Binding-site contacts:
Ligand atom O7 contacts residue ASN86 of chain 1.D at 2.8 Å (h-bond).
Ligand atom O6 contacts residue ASP20 of chain 1.D at 4.2 Å.
Ligand atom C5 contacts residue ASN86 of chain 1.D at 3.6 Å.
Ligand atom C7 contacts residue ASP20 of chain 1.D at 4.0 Å.
Ligand atom C5 contacts residue GLY63 of chain 1.D at 4.2 Å.
Ligand atom C8 contacts residue ASP20 of chain 1.D at 3.1 Å.
Ligand atom O5 contacts residue GLY63 of chain 1.D at 3.9 Å.
Ligand atom C7 contacts residue ASN86 of chain 1.D at 3.1 Å.
Ligand atom O5 contacts residue ASN86 of chain 1.D at 2.3 Å (h-bond).
Ligand atom C6 contacts residue GLY63 of chain 1.D at 4.4 Å.
Ligand atom C6 contacts residue ALA62 of chain 1.D at 4.1 Å (hydrophobic).
Ligand atom C3 contacts residue ASN86 of chain 1.D at 3.8 Å.
Ligand atom C8 contacts residue SER18 of chain 1.D at 3.8 Å.
Ligand atom O6 contacts residue ALA62 of chain 1.D at 3.9 Å.
Ligand atom N2 contacts residue ASP20 of chain 1.D at 3.4 Å (salt-bridge).
Ligand atom C8 contacts residue ASN86 of chain 1.D at 4.3 Å.
Ligand atom C2 contacts residue ASP20 of chain 1.D at 4.3 Å.
Ligand atom C1 contacts residue GLY63 of chain 1.D at 4.3 Å.
Ligand atom C1 contacts residue ASN86 of chain 1.D at 1.4 Å.
Ligand atom C4 contacts residue ASN86 of chain 1.D at 4.2 Å.
Ligand atom C2 contacts residue ASN86 of chain 1.D at 2.5 Å.
Ligand atom C6 contacts residue ASP20 of chain 1.D at 3.6 Å.
Ligand atom N2 contacts residue ASN86 of chain 1.D at 3.0 Å (h-bond).
Ligand atom C3 contacts residue ASP20 of chain 1.D at 4.4 Å.

The protein below binds the small molecule below.
Small molecule (SMILES): CC(=O)N[C@H]1CO[C@H](CO)[C@@H](OC2O[C@H](CO)[C@@H](O)[C@H](O)[C@H]2NC(C)=O)[C@@H]1O

Sequence of chain 1.D:
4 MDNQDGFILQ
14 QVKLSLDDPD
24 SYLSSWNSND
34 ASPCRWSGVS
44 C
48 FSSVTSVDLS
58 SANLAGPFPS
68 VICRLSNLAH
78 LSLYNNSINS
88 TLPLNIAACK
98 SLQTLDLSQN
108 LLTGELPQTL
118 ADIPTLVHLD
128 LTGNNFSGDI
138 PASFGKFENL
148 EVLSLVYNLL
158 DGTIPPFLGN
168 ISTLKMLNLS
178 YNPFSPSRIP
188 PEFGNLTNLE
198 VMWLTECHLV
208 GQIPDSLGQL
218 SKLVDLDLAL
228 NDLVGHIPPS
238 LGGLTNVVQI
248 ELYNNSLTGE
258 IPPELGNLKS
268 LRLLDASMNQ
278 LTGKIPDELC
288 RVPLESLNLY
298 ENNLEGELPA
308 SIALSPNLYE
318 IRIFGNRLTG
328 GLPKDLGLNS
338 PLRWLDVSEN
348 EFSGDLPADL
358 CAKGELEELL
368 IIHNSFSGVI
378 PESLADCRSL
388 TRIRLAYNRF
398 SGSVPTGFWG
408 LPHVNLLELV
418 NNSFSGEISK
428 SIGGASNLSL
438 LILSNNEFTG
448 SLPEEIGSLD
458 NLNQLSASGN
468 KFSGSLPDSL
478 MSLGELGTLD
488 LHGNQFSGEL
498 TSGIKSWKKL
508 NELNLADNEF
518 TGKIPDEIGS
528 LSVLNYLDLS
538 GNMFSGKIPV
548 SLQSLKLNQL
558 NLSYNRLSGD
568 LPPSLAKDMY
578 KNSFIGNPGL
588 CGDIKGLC